Sequence of chain 2.E:
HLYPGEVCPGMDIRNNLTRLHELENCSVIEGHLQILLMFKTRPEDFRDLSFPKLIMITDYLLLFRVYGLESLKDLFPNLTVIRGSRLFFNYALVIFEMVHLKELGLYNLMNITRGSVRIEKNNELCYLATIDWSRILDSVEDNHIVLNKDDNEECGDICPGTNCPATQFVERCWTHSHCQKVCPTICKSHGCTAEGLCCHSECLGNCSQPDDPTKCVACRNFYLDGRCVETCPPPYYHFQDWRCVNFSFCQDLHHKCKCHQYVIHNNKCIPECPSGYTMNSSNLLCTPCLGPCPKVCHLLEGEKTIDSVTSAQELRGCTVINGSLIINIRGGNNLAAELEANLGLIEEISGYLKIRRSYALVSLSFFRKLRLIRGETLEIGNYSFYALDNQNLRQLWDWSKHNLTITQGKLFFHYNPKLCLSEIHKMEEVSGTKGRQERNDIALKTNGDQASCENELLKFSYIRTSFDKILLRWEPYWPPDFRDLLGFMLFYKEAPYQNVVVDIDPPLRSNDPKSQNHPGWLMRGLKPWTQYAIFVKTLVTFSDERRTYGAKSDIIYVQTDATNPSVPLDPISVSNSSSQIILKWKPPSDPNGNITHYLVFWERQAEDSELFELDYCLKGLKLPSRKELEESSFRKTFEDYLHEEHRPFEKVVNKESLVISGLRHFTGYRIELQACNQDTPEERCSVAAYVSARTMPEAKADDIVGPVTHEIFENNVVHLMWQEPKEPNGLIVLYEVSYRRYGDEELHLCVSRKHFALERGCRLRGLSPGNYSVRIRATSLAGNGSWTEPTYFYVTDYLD

Binding-site contacts:
Ligand atom O5 contacts residue TYR879 of chain 2.E at 3.5 Å.
Ligand atom C1 contacts residue ASN858 of chain 2.E at 1.4 Å.
Ligand atom O5 contacts residue ASN858 of chain 2.E at 2.4 Å (h-bond).
Ligand atom C6 contacts residue TYR829 of chain 2.E at 4.0 Å (hydrophobic).
Ligand atom C7 contacts residue ASN858 of chain 2.E at 3.6 Å.
Ligand atom C2 contacts residue ASN858 of chain 2.E at 2.5 Å.
Ligand atom C4 contacts residue ASN858 of chain 2.E at 4.2 Å.
Ligand atom C1 contacts residue TYR879 of chain 2.E at 3.7 Å (hydrophobic).
Ligand atom C6 contacts residue TYR879 of chain 2.E at 3.7 Å (hydrophobic).
Ligand atom N2 contacts residue ASN858 of chain 2.E at 2.9 Å (h-bond).
Ligand atom N2 contacts residue TYR879 of chain 2.E at 4.3 Å.
Ligand atom C8 contacts residue TYR881 of chain 2.E at 3.8 Å (hydrophobic).
Ligand atom C5 contacts residue TYR879 of chain 2.E at 3.7 Å (hydrophobic).
Ligand atom C5 contacts residue ASN858 of chain 2.E at 3.7 Å.
Ligand atom O7 contacts residue ASN858 of chain 2.E at 3.8 Å.
Ligand atom C3 contacts residue ASN858 of chain 2.E at 3.8 Å.
Ligand atom C8 contacts residue ASN858 of chain 2.E at 4.0 Å.

A protein and the small-molecule ligand that binds it are described below.
Small molecule (SMILES): CC(=O)N[C@H]1CO[C@H](CO[C@@H]2O[C@@H](C)[C@@H](O)[C@@H](O)[C@@H]2O)[C@@H](O)[C@@H]1O